Binding-site contacts:
Ligand atom O2B contacts residue PHE374 of chain 1.A at 3.1 Å.
Ligand atom O1G contacts residue SER319 of chain 1.A at 3.1 Å (h-bond).
Ligand atom O3B contacts residue GLN320 of chain 1.A at 3.4 Å (h-bond).
Ligand atom PB contacts residue HIS346 of chain 1.A at 3.6 Å.
Ligand atom PB contacts residue GLN320 of chain 1.A at 3.5 Å.
Ligand atom O3G contacts residue ASP317 of chain 1.A at 2.8 Å (salt-bridge).
Ligand atom C2' contacts residue PHE374 of chain 1.A at 3.6 Å (hydrophobic).
Ligand atom O2G contacts residue LYS370 of chain 1.A at 2.8 Å (salt-bridge).
Ligand atom O1B contacts residue ASP492 of chain 1.A at 2.9 Å (salt-bridge).
Ligand atom O3' contacts residue ILE321 of chain 1.A at 3.5 Å.
Ligand atom O1A contacts residue ASP317 of chain 1.A at 3.3 Å (salt-bridge).
Ligand atom PA contacts residue ASP492 of chain 1.A at 3.6 Å.
Ligand atom O1G contacts residue ARG366 of chain 1.A at 3.6 Å (salt-bridge).
Ligand atom O3B contacts residue HIS346 of chain 1.A at 3.0 Å (h-bond).
Ligand atom O4' contacts residue ARG280 of chain 1.A at 3.4 Å (salt-bridge).
Ligand atom O5' contacts residue ASP492 of chain 1.A at 3.6 Å (salt-bridge).
Ligand atom PA contacts residue LYS370 of chain 1.A at 3.5 Å.
Ligand atom C8 contacts residue PHE374 of chain 1.A at 3.5 Å (hydrophobic).
Ligand atom O1B contacts residue TYR318 of chain 1.A at 3.0 Å (h-bond).
Ligand atom O1B contacts residue ILE321 of chain 1.A at 3.6 Å (h-bond).
Ligand atom O3G contacts residue SER319 of chain 1.A at 3.7 Å.
Ligand atom C2' contacts residue GLU322 of chain 1.A at 3.5 Å.
Ligand atom O2A contacts residue LYS370 of chain 1.A at 2.9 Å (salt-bridge).
Ligand atom O3' contacts residue GLU322 of chain 1.A at 3.2 Å (salt-bridge).
Ligand atom O3A contacts residue LYS370 of chain 1.A at 3.4 Å (salt-bridge).
Ligand atom O2G contacts residue ARG366 of chain 1.A at 2.9 Å (salt-bridge).
Ligand atom O2B contacts residue GLN320 of chain 1.A at 3.1 Å.
Ligand atom C4 contacts residue PHE374 of chain 1.A at 3.5 Å (hydrophobic).
Ligand atom O1G contacts residue GLN320 of chain 1.A at 3.4 Å (h-bond).
Ligand atom O2A contacts residue MG1 of chain 1.E at 3.6 Å.
Ligand atom O1A contacts residue MG1 of chain 1.E at 2.4 Å.
Ligand atom O1B contacts residue GLN320 of chain 1.A at 3.1 Å (h-bond).
Ligand atom N7 contacts residue PHE374 of chain 1.A at 3.5 Å.
Ligand atom C5 contacts residue PHE374 of chain 1.A at 3.3 Å (hydrophobic).
Ligand atom PA contacts residue MG1 of chain 1.E at 3.5 Å.
Ligand atom O3G contacts residue TYR318 of chain 1.A at 2.7 Å (h-bond).
Ligand atom C3' contacts residue PHE374 of chain 1.A at 3.6 Å (hydrophobic).
Ligand atom C5' contacts residue ASP492 of chain 1.A at 3.0 Å.
Ligand atom O2B contacts residue HIS346 of chain 1.A at 3.1 Å (h-bond).
Ligand atom O1A contacts residue ASP492 of chain 1.A at 2.7 Å (salt-bridge).

This protein binds this small molecule.
Small molecule (SMILES): Nc1ncnc2c1ncn2[C@H]1C[C@H](O)[C@@H](CO[P](=O)(O)O[P](=O)(O)OP(=O)(O)O)O1

Sequence of chain 1.A:
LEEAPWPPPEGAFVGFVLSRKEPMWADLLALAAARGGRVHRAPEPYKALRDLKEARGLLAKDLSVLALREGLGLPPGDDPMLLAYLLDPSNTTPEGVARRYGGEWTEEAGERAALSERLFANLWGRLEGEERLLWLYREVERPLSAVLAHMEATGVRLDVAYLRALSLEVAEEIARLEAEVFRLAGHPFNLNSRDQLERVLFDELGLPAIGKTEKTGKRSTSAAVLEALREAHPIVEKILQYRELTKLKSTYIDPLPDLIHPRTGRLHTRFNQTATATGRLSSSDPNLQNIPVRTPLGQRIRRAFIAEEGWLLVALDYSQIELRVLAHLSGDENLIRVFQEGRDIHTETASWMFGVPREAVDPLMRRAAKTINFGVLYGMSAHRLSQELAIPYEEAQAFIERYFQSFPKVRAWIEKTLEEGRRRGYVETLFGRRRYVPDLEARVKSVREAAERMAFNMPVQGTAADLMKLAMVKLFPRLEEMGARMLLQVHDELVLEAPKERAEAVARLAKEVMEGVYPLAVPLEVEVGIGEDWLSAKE